The protein below binds the small molecule below.
Small molecule (SMILES): N[C@@H](Cc1ccccc1)C(=O)NCC=O

Binding-site contacts:
Ligand atom CB contacts residue ASN492 of chain 8.OA at 3.8 Å.
Ligand atom CD2 contacts residue ARG442 of chain 8.OA at 3.5 Å.
Ligand atom CA contacts residue ASN492 of chain 8.OA at 3.3 Å.
Ligand atom O contacts residue ARG442 of chain 8.OA at 4.3 Å.
Ligand atom C contacts residue ARG442 of chain 8.OA at 4.4 Å.
Ligand atom CZ contacts residue PHE496 of chain 8.OA at 3.9 Å (hydrophobic).
Ligand atom CD1 contacts residue ILE434 of chain 8.OA at 4.1 Å (hydrophobic).
Ligand atom C contacts residue ASN492 of chain 8.OA at 4.0 Å.
Ligand atom O contacts residue PRO438 of chain 8.OA at 4.0 Å.
Ligand atom N contacts residue ASN492 of chain 8.OA at 3.3 Å (h-bond).
Ligand atom CG contacts residue PHE496 of chain 8.OA at 4.0 Å (hydrophobic).
Ligand atom N contacts residue ARG442 of chain 8.OA at 4.2 Å.
Ligand atom CD1 contacts residue PRO438 of chain 8.OA at 4.4 Å (hydrophobic).
Ligand atom CD1 contacts residue PHE496 of chain 8.OA at 3.7 Å (hydrophobic).
Ligand atom CG contacts residue ASN492 of chain 8.OA at 4.3 Å.
Ligand atom CZ contacts residue PRO438 of chain 8.OA at 3.4 Å (hydrophobic).
Ligand atom CE1 contacts residue PHE496 of chain 8.OA at 3.6 Å (hydrophobic).
Ligand atom CD2 contacts residue PRO438 of chain 8.OA at 4.4 Å (hydrophobic).
Ligand atom CE2 contacts residue ARG442 of chain 8.OA at 3.6 Å.
Ligand atom CG contacts residue GLY495 of chain 8.OA at 4.4 Å.
Ligand atom CE1 contacts residue PRO438 of chain 8.OA at 3.8 Å (hydrophobic).
Ligand atom CA contacts residue ARG442 of chain 8.OA at 3.6 Å.
Ligand atom CB contacts residue GLY495 of chain 8.OA at 3.9 Å.
Ligand atom CD1 contacts residue ASN492 of chain 8.OA at 3.9 Å.
Ligand atom O contacts residue ASN492 of chain 8.OA at 4.2 Å.
Ligand atom CE2 contacts residue PRO438 of chain 8.OA at 3.7 Å (hydrophobic).
Ligand atom CB contacts residue PHE496 of chain 8.OA at 3.9 Å (hydrophobic).
Ligand atom CE1 contacts residue ILE434 of chain 8.OA at 3.9 Å (hydrophobic).
Ligand atom N contacts residue SER491 of chain 8.OA at 4.1 Å.

Sequence of chain 8.OA:
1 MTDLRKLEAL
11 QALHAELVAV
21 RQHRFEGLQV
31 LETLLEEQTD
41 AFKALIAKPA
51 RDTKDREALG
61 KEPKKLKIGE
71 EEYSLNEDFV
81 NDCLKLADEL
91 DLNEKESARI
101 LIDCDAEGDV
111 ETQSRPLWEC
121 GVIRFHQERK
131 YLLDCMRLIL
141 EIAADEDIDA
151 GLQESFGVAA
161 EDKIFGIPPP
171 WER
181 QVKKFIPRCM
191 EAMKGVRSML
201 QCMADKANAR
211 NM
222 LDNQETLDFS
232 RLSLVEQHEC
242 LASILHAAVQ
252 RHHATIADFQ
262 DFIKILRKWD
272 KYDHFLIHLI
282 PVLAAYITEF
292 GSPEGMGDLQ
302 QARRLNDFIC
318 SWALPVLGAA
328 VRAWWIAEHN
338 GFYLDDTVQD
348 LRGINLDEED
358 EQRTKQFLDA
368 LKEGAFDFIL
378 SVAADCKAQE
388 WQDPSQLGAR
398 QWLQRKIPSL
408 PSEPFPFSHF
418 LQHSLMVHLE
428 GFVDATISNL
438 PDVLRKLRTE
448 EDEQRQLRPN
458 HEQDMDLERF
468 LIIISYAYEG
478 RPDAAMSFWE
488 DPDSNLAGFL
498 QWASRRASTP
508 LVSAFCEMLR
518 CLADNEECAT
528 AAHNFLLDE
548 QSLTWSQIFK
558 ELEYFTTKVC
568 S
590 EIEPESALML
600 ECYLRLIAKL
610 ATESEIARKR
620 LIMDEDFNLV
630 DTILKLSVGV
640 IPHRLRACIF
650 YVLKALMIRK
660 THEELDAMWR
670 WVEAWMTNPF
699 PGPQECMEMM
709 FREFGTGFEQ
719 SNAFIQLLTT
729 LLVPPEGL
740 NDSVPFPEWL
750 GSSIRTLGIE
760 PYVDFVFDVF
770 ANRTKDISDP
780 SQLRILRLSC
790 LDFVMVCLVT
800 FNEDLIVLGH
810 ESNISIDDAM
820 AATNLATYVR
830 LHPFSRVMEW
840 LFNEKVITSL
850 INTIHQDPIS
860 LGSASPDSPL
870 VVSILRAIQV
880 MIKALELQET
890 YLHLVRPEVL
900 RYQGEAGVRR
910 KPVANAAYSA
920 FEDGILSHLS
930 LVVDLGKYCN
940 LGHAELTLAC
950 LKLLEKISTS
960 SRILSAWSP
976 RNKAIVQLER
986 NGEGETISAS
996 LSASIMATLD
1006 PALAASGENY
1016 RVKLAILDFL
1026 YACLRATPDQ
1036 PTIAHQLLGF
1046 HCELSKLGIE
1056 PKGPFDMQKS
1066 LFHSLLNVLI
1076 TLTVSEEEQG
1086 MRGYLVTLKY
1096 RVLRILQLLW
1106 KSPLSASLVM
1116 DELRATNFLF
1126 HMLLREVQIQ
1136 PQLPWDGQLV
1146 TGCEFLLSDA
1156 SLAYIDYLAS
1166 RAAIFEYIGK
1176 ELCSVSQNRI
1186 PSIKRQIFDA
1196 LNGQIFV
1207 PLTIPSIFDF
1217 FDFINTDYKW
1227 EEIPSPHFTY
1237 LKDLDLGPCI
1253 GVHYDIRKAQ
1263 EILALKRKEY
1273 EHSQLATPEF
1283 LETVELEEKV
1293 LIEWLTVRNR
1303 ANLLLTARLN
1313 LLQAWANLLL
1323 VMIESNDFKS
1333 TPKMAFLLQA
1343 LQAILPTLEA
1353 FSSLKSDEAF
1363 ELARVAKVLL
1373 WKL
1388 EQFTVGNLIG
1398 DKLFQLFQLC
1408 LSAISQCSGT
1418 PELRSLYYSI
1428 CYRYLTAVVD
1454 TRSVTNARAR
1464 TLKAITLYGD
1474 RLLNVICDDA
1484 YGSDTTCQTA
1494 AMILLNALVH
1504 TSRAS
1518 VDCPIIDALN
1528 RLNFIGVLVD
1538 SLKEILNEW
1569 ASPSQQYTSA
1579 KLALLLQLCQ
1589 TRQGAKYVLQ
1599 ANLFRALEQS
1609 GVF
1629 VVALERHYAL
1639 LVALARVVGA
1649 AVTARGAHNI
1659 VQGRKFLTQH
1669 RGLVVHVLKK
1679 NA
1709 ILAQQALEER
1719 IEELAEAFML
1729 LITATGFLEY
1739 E